Sequence of chain 1.B:
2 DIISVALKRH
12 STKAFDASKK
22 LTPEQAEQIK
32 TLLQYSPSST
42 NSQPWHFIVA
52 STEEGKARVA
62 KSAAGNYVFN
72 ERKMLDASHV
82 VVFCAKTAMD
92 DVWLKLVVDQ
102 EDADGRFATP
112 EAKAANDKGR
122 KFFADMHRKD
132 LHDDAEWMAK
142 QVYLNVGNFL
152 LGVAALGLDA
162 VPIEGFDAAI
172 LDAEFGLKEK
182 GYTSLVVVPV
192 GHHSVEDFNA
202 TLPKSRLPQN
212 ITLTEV

This small molecule binds to this protein.
Small molecule (SMILES): O=C(O)c1cccnc1

Binding-site contacts:
Ligand atom C4 contacts residue PHE124 of chain 1.A at 4.2 Å (hydrophobic).
Ligand atom O1 contacts residue FMN1 of chain 1.F at 3.6 Å.
Ligand atom C4 contacts residue THR41 of chain 1.A at 4.3 Å.
Ligand atom C4 contacts residue SER40 of chain 1.A at 3.6 Å.
Ligand atom C5 contacts residue FMN1 of chain 1.F at 3.7 Å.
Ligand atom C4 contacts residue GLU165 of chain 1.B at 3.8 Å.
Ligand atom O2 contacts residue SER40 of chain 1.A at 3.9 Å.
Ligand atom O2 contacts residue THR41 of chain 1.A at 2.7 Å (h-bond).
Ligand atom C3 contacts residue SER40 of chain 1.A at 3.3 Å.
Ligand atom C2 contacts residue FMN1 of chain 1.F at 3.6 Å.
Ligand atom C3 contacts residue THR41 of chain 1.A at 3.6 Å.
Ligand atom C5 contacts residue GLY166 of chain 1.B at 3.8 Å.
Ligand atom C5 contacts residue GLU165 of chain 1.B at 4.2 Å.
Ligand atom C4 contacts residue GLY166 of chain 1.B at 4.2 Å.
Ligand atom C6 contacts residue FMN1 of chain 1.F at 3.6 Å.
Ligand atom N contacts residue FMN1 of chain 1.F at 3.6 Å (h-bond).
Ligand atom C1 contacts residue FMN1 of chain 1.F at 3.6 Å.
Ligand atom C1 contacts residue PHE124 of chain 1.A at 3.8 Å (hydrophobic).
Ligand atom C5 contacts residue PHE124 of chain 1.A at 3.5 Å (hydrophobic).
Ligand atom C6 contacts residue THR41 of chain 1.A at 3.9 Å.
Ligand atom O2 contacts residue FMN1 of chain 1.F at 2.6 Å (h-bond).
Ligand atom C2 contacts residue THR41 of chain 1.A at 3.8 Å.
Ligand atom C4 contacts residue FMN1 of chain 1.F at 3.8 Å.
Ligand atom N contacts residue PHE124 of chain 1.A at 3.2 Å.
Ligand atom C3 contacts residue FMN1 of chain 1.F at 3.3 Å.
Ligand atom N contacts residue GLY166 of chain 1.B at 4.1 Å.

Sequence of chain 1.A:
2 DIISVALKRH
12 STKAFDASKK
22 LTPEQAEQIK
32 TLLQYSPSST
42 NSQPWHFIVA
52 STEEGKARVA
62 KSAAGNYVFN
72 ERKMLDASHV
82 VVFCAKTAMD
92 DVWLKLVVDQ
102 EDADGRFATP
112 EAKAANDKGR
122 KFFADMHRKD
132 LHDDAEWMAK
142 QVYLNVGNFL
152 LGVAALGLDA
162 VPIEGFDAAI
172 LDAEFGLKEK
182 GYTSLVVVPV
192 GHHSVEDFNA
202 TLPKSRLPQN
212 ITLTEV